Binding-site contacts:
Ligand atom C1 contacts residue PHE291 of chain 1.A at 4.2 Å (hydrophobic).
Ligand atom C1 contacts residue PRO282 of chain 1.A at 4.1 Å (hydrophobic).
Ligand atom N4 contacts residue ILE283 of chain 1.A at 3.5 Å (h-bond).
Ligand atom N1 contacts residue PHE280 of chain 1.A at 3.9 Å.
Ligand atom C contacts residue PHE280 of chain 1.A at 4.0 Å (hydrophobic).
Ligand atom N5 contacts residue ILE283 of chain 1.A at 3.5 Å.
Ligand atom N contacts residue PHE291 of chain 1.A at 3.4 Å.
Ligand atom C contacts residue GLY281 of chain 1.A at 4.3 Å.
Ligand atom N4 contacts residue VAL248 of chain 1.A at 3.8 Å.
Ligand atom C contacts residue ILE283 of chain 1.A at 4.1 Å (hydrophobic).
Ligand atom N5 contacts residue PHE291 of chain 1.A at 3.7 Å.
Ligand atom N contacts residue PHE280 of chain 1.A at 4.1 Å.
Ligand atom C contacts residue PHE291 of chain 1.A at 3.9 Å (hydrophobic).
Ligand atom N1 contacts residue PHE291 of chain 1.A at 4.3 Å.
Ligand atom N4 contacts residue PHE291 of chain 1.A at 4.3 Å.
Ligand atom C contacts residue PRO282 of chain 1.A at 3.5 Å (hydrophobic).
Ligand atom N2 contacts residue ILE283 of chain 1.A at 3.3 Å (h-bond).
Ligand atom C1 contacts residue ILE283 of chain 1.A at 3.5 Å (hydrophobic).
Ligand atom N3 contacts residue ILE283 of chain 1.A at 3.3 Å (h-bond).
Ligand atom N5 contacts residue VAL248 of chain 1.A at 4.3 Å.

The small molecule below binds the protein below.
Small molecule (SMILES): NNCc1nnn[nH]1

Sequence of chain 1.A:
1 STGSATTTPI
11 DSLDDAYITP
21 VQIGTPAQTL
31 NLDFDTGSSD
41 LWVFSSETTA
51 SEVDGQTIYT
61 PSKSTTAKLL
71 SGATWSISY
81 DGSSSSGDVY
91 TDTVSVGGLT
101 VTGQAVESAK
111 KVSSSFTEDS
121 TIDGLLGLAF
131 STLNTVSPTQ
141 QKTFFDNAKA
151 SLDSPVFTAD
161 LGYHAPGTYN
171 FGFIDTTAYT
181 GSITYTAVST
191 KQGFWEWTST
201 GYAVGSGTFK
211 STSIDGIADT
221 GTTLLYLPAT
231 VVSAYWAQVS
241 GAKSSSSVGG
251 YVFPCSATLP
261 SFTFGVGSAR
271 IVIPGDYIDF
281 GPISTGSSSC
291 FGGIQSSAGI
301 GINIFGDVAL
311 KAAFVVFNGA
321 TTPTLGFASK